Sequence of chain 1.C:
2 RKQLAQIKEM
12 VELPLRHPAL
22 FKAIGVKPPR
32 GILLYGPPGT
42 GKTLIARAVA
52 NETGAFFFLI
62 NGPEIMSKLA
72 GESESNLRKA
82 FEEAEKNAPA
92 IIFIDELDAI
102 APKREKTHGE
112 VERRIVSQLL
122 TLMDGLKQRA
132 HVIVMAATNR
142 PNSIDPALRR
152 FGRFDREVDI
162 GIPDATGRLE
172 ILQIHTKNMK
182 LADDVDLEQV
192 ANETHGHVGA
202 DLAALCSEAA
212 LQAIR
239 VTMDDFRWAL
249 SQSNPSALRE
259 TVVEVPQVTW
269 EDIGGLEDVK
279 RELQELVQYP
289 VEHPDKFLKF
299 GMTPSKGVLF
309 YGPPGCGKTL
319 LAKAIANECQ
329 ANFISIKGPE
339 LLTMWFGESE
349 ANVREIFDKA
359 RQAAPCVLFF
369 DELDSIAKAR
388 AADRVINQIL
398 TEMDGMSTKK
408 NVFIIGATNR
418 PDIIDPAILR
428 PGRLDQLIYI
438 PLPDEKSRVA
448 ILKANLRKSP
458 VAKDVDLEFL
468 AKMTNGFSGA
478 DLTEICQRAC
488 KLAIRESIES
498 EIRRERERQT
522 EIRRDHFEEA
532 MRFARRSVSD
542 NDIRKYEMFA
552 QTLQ

Binding-site contacts:
Ligand atom N30 contacts residue ALA451 of chain 1.C at 3.5 Å.
Ligand atom C03 contacts residue THR480 of chain 1.C at 3.8 Å.
Ligand atom C04 contacts residue GLY476 of chain 1.C at 3.3 Å.
Ligand atom C20 contacts residue LEU274 of chain 1.C at 3.7 Å (hydrophobic).
Ligand atom C17 contacts residue ASP270 of chain 1.C at 3.1 Å.
Ligand atom N16 contacts residue ASP270 of chain 1.C at 3.7 Å.
Ligand atom C06 contacts residue ILE448 of chain 1.C at 3.5 Å (hydrophobic).
Ligand atom C13 contacts residue LEU318 of chain 1.C at 3.5 Å (hydrophobic).
Ligand atom O01 contacts residue THR480 of chain 1.C at 3.4 Å (h-bond).
Ligand atom C13 contacts residue ALA451 of chain 1.C at 3.7 Å (hydrophobic).
Ligand atom N14 contacts residue ALA451 of chain 1.C at 3.7 Å.
Ligand atom C20 contacts residue ILE448 of chain 1.C at 3.6 Å (hydrophobic).
Ligand atom C07 contacts residue ILE448 of chain 1.C at 3.8 Å (hydrophobic).
Ligand atom C18 contacts residue ILE271 of chain 1.C at 3.7 Å (hydrophobic).
Ligand atom C05 contacts residue GLY476 of chain 1.C at 3.8 Å.
Ligand atom N30 contacts residue LEU318 of chain 1.C at 3.2 Å.
Ligand atom C27 contacts residue VAL266 of chain 1.C at 3.4 Å (hydrophobic).
Ligand atom O26 contacts residue VAL266 of chain 1.C at 3.6 Å.
Ligand atom C23 contacts residue ILE271 of chain 1.C at 3.8 Å (hydrophobic).
Ligand atom C25 contacts residue ASP270 of chain 1.C at 3.6 Å.
Ligand atom C24 contacts residue LEU318 of chain 1.C at 3.6 Å (hydrophobic).
Ligand atom C22 contacts residue GLY315 of chain 1.C at 3.7 Å.
Ligand atom C24 contacts residue ALA451 of chain 1.C at 3.3 Å (hydrophobic).
Ligand atom C29 contacts residue ALA451 of chain 1.C at 3.3 Å (hydrophobic).
Ligand atom N14 contacts residue ILE448 of chain 1.C at 3.6 Å.
Ligand atom O26 contacts residue ARG454 of chain 1.C at 3.6 Å (salt-bridge).
Ligand atom C29 contacts residue LEU318 of chain 1.C at 3.2 Å (hydrophobic).
Ligand atom O26 contacts residue ASP270 of chain 1.C at 3.5 Å.
Ligand atom N16 contacts residue ILE448 of chain 1.C at 3.7 Å.
Ligand atom N31 contacts residue GLY476 of chain 1.C at 3.6 Å.
Ligand atom C17 contacts residue ILE271 of chain 1.C at 3.3 Å (hydrophobic).
Ligand atom C28 contacts residue LEU318 of chain 1.C at 3.8 Å (hydrophobic).
Ligand atom C02 contacts residue ALA477 of chain 1.C at 3.7 Å (hydrophobic).
Ligand atom C02 contacts residue THR480 of chain 1.C at 3.6 Å.
Ligand atom C19 contacts residue ILE271 of chain 1.C at 3.7 Å (hydrophobic).
Ligand atom N31 contacts residue ALA477 of chain 1.C at 3.0 Å (h-bond).
Ligand atom C15 contacts residue ALA451 of chain 1.C at 3.5 Å (hydrophobic).
Ligand atom C19 contacts residue ILE448 of chain 1.C at 3.7 Å (hydrophobic).
Ligand atom C28 contacts residue ARG454 of chain 1.C at 3.8 Å.
Ligand atom C05 contacts residue ILE448 of chain 1.C at 3.6 Å (hydrophobic).

A small-molecule ligand and the protein it binds are described below.
Small molecule (SMILES): Cc1cc2c(C(N)=O)cccc2n1-c1nc2c(c(NCc3ccccc3)n1)COCC2